Sequence of chain 5.I:
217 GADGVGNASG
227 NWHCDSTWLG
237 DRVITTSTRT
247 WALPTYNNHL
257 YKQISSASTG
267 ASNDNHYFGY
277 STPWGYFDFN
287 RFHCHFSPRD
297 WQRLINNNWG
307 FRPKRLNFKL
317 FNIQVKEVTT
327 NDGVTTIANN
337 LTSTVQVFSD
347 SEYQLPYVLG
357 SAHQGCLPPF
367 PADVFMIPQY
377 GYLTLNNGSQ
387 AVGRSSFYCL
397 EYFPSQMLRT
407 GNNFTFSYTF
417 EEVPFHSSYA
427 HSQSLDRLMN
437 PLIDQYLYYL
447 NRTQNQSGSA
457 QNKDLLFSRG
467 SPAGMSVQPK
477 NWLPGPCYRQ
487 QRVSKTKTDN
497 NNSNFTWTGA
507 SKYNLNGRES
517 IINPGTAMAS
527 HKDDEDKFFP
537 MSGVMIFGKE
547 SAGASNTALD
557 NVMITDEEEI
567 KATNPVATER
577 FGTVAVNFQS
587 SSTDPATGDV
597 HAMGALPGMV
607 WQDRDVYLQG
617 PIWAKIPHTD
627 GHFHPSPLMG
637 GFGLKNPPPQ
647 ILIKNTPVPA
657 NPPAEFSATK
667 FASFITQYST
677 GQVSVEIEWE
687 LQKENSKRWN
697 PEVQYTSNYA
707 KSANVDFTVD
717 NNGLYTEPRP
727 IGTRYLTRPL

Binding-site contacts:
Ligand atom C5 contacts residue PRO420 of chain 5.I at 4.5 Å (hydrophobic).
Ligand atom N6 contacts residue PRO633 of chain 5.I at 4.4 Å.
Ligand atom N7 contacts residue HIS630 of chain 5.I at 3.7 Å.
Ligand atom C2 contacts residue ILE622 of chain 5.I at 4.3 Å (hydrophobic).
Ligand atom N3 contacts residue PRO631 of chain 5.I at 4.1 Å.
Ligand atom N6 contacts residue GLY639 of chain 5.I at 3.5 Å (h-bond).
Ligand atom N9 contacts residue PRO631 of chain 5.I at 3.9 Å.
Ligand atom N7 contacts residue ASP609 of chain 5.I at 4.0 Å.
Ligand atom N1 contacts residue PHE638 of chain 5.I at 4.1 Å.
Ligand atom N9 contacts residue HIS630 of chain 5.I at 4.4 Å.
Ligand atom N3 contacts residue GLY639 of chain 5.I at 4.2 Å.
Ligand atom C6 contacts residue SER632 of chain 5.I at 4.0 Å.
Ligand atom C5 contacts residue SER632 of chain 5.I at 3.9 Å.
Ligand atom N1 contacts residue GLY639 of chain 5.I at 3.0 Å (h-bond).
Ligand atom N6 contacts residue SER632 of chain 5.I at 3.6 Å.
Ligand atom C2 contacts residue GLY639 of chain 5.I at 2.9 Å.
Ligand atom N6 contacts residue PHE638 of chain 5.I at 3.7 Å.
Ligand atom C4 contacts residue PRO631 of chain 5.I at 4.2 Å (hydrophobic).
Ligand atom C2 contacts residue PRO631 of chain 5.I at 4.2 Å (hydrophobic).
Ligand atom C6 contacts residue PRO631 of chain 5.I at 4.3 Å (hydrophobic).
Ligand atom N6 contacts residue GLY637 of chain 5.I at 3.4 Å (h-bond).
Ligand atom N1 contacts residue PRO631 of chain 5.I at 4.2 Å.
Ligand atom C5 contacts residue PRO631 of chain 5.I at 4.4 Å (hydrophobic).
Ligand atom N7 contacts residue SER632 of chain 5.I at 3.7 Å.
Ligand atom C8 contacts residue HIS630 of chain 5.I at 3.3 Å.
Ligand atom C6 contacts residue GLY639 of chain 5.I at 3.7 Å.

This small molecule binds to this protein.
Small molecule (SMILES): Nc1ncnc2[nH]cnc12